Sequence of chain 3.A:
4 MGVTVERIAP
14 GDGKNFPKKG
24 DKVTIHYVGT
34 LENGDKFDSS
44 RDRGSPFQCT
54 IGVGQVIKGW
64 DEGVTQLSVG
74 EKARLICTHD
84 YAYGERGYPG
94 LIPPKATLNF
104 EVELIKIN

Sequence of chain 1.B:
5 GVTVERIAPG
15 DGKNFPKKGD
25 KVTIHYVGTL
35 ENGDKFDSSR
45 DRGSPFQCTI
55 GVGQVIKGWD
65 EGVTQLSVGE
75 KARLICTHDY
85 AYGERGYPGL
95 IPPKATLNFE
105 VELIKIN

A protein and the small-molecule ligand that binds it are described below.
Small molecule (SMILES): C=CC[C@@H]1/C=C(\C)C[C@H](C)C[C@H](OC)[C@H]2O[C@@](O)(C(=O)C(=O)N3CCCC[C@H]3C(=O)O[C@H](/C(C)=C/[C@@H]3CC[C@@H](O)[C@H](OC)C3)[C@H](C)[C@@H](O)CC1=O)[C@H](C)C[C@@H]2OC

Sequence of chain 1.D:
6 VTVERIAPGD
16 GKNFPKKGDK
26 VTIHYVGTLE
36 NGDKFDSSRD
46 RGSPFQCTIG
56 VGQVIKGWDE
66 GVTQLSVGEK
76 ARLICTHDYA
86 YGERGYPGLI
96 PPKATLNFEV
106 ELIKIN

Binding-site contacts:
Ligand atom C3 contacts residue TRP63 of chain 1.B at 3.6 Å (hydrophobic).
Ligand atom C11 contacts residue TYR86 of chain 1.B at 3.5 Å (hydrophobic).
Ligand atom C41 contacts residue ASP38 of chain 3.A at 3.8 Å.
Ligand atom C36 contacts residue ARG46 of chain 1.B at 3.7 Å.
Ligand atom C2 contacts residue TYR86 of chain 1.B at 3.8 Å (hydrophobic).
Ligand atom C39 contacts residue PHE40 of chain 3.A at 3.7 Å (hydrophobic).
Ligand atom C45 contacts residue ALA85 of chain 1.B at 3.4 Å (hydrophobic).
Ligand atom C24 contacts residue ASN36 of chain 3.A at 3.7 Å.
Ligand atom O6 contacts residue ASP41 of chain 1.B at 3.0 Å (salt-bridge).
Ligand atom O12 contacts residue GLU35 of chain 3.A at 3.2 Å (salt-bridge).
Ligand atom C44 contacts residue ARG46 of chain 1.B at 3.4 Å.
Ligand atom C40 contacts residue LEU94 of chain 3.A at 3.5 Å (hydrophobic).
Ligand atom C37 contacts residue ARG46 of chain 1.D at 3.8 Å.
Ligand atom O3 contacts residue PHE103 of chain 1.B at 3.6 Å.
Ligand atom C23 contacts residue ASP38 of chain 3.A at 3.3 Å.
Ligand atom C33 contacts residue PRO96 of chain 3.A at 3.7 Å (hydrophobic).
Ligand atom C43 contacts residue GLY93 of chain 3.A at 3.3 Å.
Ligand atom O10 contacts residue ASN36 of chain 3.A at 2.6 Å (h-bond).
Ligand atom C24 contacts residue ASP38 of chain 3.A at 3.5 Å.
Ligand atom C41 contacts residue PHE50 of chain 1.B at 3.4 Å (hydrophobic).
Ligand atom C35 contacts residue TYR86 of chain 1.B at 3.5 Å (hydrophobic).
Ligand atom C10 contacts residue ASP41 of chain 1.B at 3.7 Å.
Ligand atom O4 contacts residue TYR30 of chain 1.B at 3.4 Å.
Ligand atom O4 contacts residue PHE40 of chain 1.B at 3.5 Å.
Ligand atom O3 contacts residue TYR86 of chain 1.B at 2.6 Å (h-bond).
Ligand atom C45 contacts residue TYR86 of chain 1.B at 3.4 Å (hydrophobic).
Ligand atom O2 contacts residue VAL59 of chain 1.B at 3.1 Å.
Ligand atom C8 contacts residue TYR86 of chain 1.B at 3.4 Å (hydrophobic).
Ligand atom C14 contacts residue ASP41 of chain 1.B at 3.7 Å.
Ligand atom C4 contacts residue TRP63 of chain 1.B at 3.6 Å (hydrophobic).
Ligand atom O4 contacts residue PHE103 of chain 1.B at 3.4 Å.
Ligand atom C28 contacts residue ASN36 of chain 3.A at 3.8 Å.
Ligand atom C34 contacts residue ASN36 of chain 3.A at 3.6 Å.
Ligand atom O2 contacts residue ILE60 of chain 1.B at 3.1 Å (h-bond).
Ligand atom C42 contacts residue TYR86 of chain 1.B at 3.4 Å (hydrophobic).
Ligand atom C6 contacts residue TYR30 of chain 1.B at 3.8 Å (hydrophobic).
Ligand atom O4 contacts residue ASP41 of chain 1.B at 3.4 Å (salt-bridge).
Ligand atom O10 contacts residue ASP38 of chain 3.A at 2.5 Å (salt-bridge).
Ligand atom O5 contacts residue ASP41 of chain 1.B at 3.4 Å (salt-bridge).
Ligand atom C32 contacts residue GLU35 of chain 3.A at 3.7 Å.